This small molecule binds to this protein.
Small molecule (SMILES): CC(=O)N[C@@H]1[C@@H](O)[C@H](O)[C@@H](CO)O[C@H]1O

Binding-site contacts:
Ligand atom C3 contacts residue ASN120 of chain 1.F at 3.8 Å.
Ligand atom C4 contacts residue ASN120 of chain 1.F at 4.2 Å.
Ligand atom C1 contacts residue ASN120 of chain 1.F at 1.4 Å.
Ligand atom N2 contacts residue ASN120 of chain 1.F at 2.9 Å (h-bond).
Ligand atom C5 contacts residue ASN120 of chain 1.F at 3.6 Å.
Ligand atom C7 contacts residue ASN120 of chain 1.F at 3.5 Å.
Ligand atom O7 contacts residue ASN120 of chain 1.F at 3.7 Å.
Ligand atom C2 contacts residue ASN120 of chain 1.F at 2.5 Å.
Ligand atom O5 contacts residue ASN120 of chain 1.F at 2.4 Å (h-bond).

Sequence of chain 1.F:
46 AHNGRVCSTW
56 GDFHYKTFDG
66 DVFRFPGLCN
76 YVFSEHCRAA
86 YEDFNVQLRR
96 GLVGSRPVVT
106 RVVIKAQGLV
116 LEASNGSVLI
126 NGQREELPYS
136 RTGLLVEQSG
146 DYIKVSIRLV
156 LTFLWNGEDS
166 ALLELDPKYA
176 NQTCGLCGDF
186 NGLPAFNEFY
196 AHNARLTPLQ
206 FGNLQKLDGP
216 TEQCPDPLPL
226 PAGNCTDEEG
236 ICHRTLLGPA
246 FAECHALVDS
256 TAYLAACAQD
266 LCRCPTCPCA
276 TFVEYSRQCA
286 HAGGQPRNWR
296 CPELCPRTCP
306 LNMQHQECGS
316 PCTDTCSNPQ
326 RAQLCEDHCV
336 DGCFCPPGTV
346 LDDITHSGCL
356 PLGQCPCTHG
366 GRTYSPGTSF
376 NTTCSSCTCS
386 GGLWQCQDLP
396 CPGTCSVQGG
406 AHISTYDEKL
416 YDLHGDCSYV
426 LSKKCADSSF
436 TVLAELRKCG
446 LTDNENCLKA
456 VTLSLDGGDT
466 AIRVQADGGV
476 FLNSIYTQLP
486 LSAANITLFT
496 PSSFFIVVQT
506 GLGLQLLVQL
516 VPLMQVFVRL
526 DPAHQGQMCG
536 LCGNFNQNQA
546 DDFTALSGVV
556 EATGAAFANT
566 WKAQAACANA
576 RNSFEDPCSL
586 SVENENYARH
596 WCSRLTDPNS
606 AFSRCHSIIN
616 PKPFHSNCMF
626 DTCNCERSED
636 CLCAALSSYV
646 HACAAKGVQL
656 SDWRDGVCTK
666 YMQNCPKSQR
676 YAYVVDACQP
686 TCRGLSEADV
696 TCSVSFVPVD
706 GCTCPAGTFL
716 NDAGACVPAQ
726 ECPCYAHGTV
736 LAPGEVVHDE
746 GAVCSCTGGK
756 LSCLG